A small-molecule ligand and the protein it binds are described below.
Small molecule (SMILES): CN1C(=O)[C@H](Cc2ccccc2)O[C@@H](c2ccc(Cl)cc2)[C@H]1c1ccc(Cl)cc1

Binding-site contacts:
Ligand atom CL1 contacts residue ILE82 of chain 1.A at 3.7 Å.
Ligand atom CL1 contacts residue ILE44 of chain 1.A at 3.9 Å.
Ligand atom C10 contacts residue PHE38 of chain 1.A at 3.9 Å (hydrophobic).
Ligand atom CL2 contacts residue GLN55 of chain 1.A at 3.4 Å.
Ligand atom C2 contacts residue ILE82 of chain 1.A at 4.1 Å (hydrophobic).
Ligand atom O1 contacts residue LEU37 of chain 1.A at 3.6 Å.
Ligand atom C9 contacts residue PHE38 of chain 1.A at 3.9 Å (hydrophobic).
Ligand atom C10 contacts residue LEU37 of chain 1.A at 3.8 Å (hydrophobic).
Ligand atom C5 contacts residue GLY41 of chain 1.A at 3.4 Å.
Ligand atom CL2 contacts residue MET45 of chain 1.A at 4.1 Å.
Ligand atom C23 contacts residue GLY41 of chain 1.A at 4.1 Å.
Ligand atom C15 contacts residue GLN42 of chain 1.A at 3.7 Å.
Ligand atom C24 contacts residue GLY41 of chain 1.A at 3.6 Å.
Ligand atom C14 contacts residue MET45 of chain 1.A at 3.7 Å (hydrophobic).
Ligand atom C4 contacts residue GLY41 of chain 1.A at 3.7 Å.
Ligand atom CL1 contacts residue LEU40 of chain 1.A at 3.5 Å.
Ligand atom C22 contacts residue MET45 of chain 1.A at 3.7 Å (hydrophobic).
Ligand atom C1 contacts residue ILE44 of chain 1.A at 4.1 Å (hydrophobic).
Ligand atom C4 contacts residue LEU40 of chain 1.A at 4.0 Å (hydrophobic).
Ligand atom CL2 contacts residue ILE44 of chain 1.A at 4.1 Å.
Ligand atom C17 contacts residue PHE38 of chain 1.A at 3.5 Å (hydrophobic).
Ligand atom O1 contacts residue PHE38 of chain 1.A at 3.2 Å.
Ligand atom C5 contacts residue LEU37 of chain 1.A at 3.0 Å (hydrophobic).
Ligand atom C24 contacts residue MET45 of chain 1.A at 3.8 Å (hydrophobic).
Ligand atom N1 contacts residue LEU37 of chain 1.A at 4.1 Å.
Ligand atom C22 contacts residue VAL76 of chain 1.A at 3.9 Å (hydrophobic).
Ligand atom C17 contacts residue GLN42 of chain 1.A at 3.9 Å.
Ligand atom CL1 contacts residue PHE74 of chain 1.A at 4.0 Å.
Ligand atom CL2 contacts residue TYR50 of chain 1.A at 3.9 Å.
Ligand atom C23 contacts residue MET45 of chain 1.A at 3.5 Å (hydrophobic).
Ligand atom C13 contacts residue MET45 of chain 1.A at 3.9 Å (hydrophobic).
Ligand atom O2 contacts residue GLY41 of chain 1.A at 3.3 Å.
Ligand atom C2 contacts residue VAL76 of chain 1.A at 3.8 Å (hydrophobic).
Ligand atom C23 contacts residue ILE44 of chain 1.A at 3.7 Å (hydrophobic).
Ligand atom C10 contacts residue GLY41 of chain 1.A at 3.7 Å.
Ligand atom C4 contacts residue LEU37 of chain 1.A at 3.4 Å (hydrophobic).
Ligand atom CL2 contacts residue VAL76 of chain 1.A at 3.8 Å.
Ligand atom C9 contacts residue LEU37 of chain 1.A at 3.6 Å (hydrophobic).
Ligand atom C16 contacts residue GLN42 of chain 1.A at 3.3 Å.
Ligand atom C16 contacts residue PHE38 of chain 1.A at 3.9 Å (hydrophobic).

Sequence of chain 1.A:
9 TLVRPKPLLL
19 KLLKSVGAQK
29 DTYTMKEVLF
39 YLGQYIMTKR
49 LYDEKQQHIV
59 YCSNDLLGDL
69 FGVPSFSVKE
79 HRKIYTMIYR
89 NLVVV